Binding-site contacts:
Ligand atom N3 contacts residue SER46 of chain 1.B at 3.7 Å.
Ligand atom N3 contacts residue CYS44 of chain 1.B at 3.3 Å (h-bond).
Ligand atom C14 contacts residue ZN1 of chain 1.H at 3.2 Å.
Ligand atom C7 contacts residue ZN1 of chain 1.H at 3.0 Å.
Ligand atom N3 contacts residue HIS69 of chain 1.B at 3.7 Å.
Ligand atom O30 contacts residue ZN1 of chain 1.H at 2.4 Å.
Ligand atom N3 contacts residue NAD1 of chain 1.I at 3.7 Å.
Ligand atom C13 contacts residue PHE59 of chain 1.B at 3.5 Å (hydrophobic).
Ligand atom C19 contacts residue ARG298 of chain 1.B at 4.0 Å.
Ligand atom N4 contacts residue NAD1 of chain 1.I at 3.3 Å.
Ligand atom C14 contacts residue HIS69 of chain 1.B at 3.9 Å.
Ligand atom C6 contacts residue NAD1 of chain 1.I at 3.7 Å.
Ligand atom C7 contacts residue NAD1 of chain 1.I at 3.5 Å.
Ligand atom C11 contacts residue TYR50 of chain 1.B at 3.5 Å (hydrophobic).
Ligand atom O12 contacts residue PHE297 of chain 1.B at 3.4 Å.
Ligand atom N3 contacts residue ZN1 of chain 1.H at 2.1 Å.
Ligand atom C18 contacts residue LEU274 of chain 1.B at 3.4 Å (hydrophobic).
Ligand atom C6 contacts residue SER46 of chain 1.B at 3.4 Å.
Ligand atom O25 contacts residue LEU274 of chain 1.B at 3.9 Å.
Ligand atom C5 contacts residue NAD1 of chain 1.I at 3.7 Å.
Ligand atom C14 contacts residue GLU155 of chain 1.B at 3.4 Å.
Ligand atom N22 contacts residue PHE59 of chain 1.B at 3.9 Å.
Ligand atom C2 contacts residue NAD1 of chain 1.I at 3.5 Å.
Ligand atom C6 contacts residue CYS44 of chain 1.B at 3.3 Å (hydrophobic).
Ligand atom C5 contacts residue SER46 of chain 1.B at 3.9 Å.
Ligand atom C14 contacts residue PHE118 of chain 1.B at 3.9 Å (hydrophobic).
Ligand atom O30 contacts residue HIS69 of chain 1.B at 2.9 Å (h-bond).
Ligand atom N17 contacts residue ILE288 of chain 2.A at 3.8 Å.
Ligand atom C16 contacts residue LEU274 of chain 1.B at 3.7 Å (hydrophobic).
Ligand atom C11 contacts residue PHE59 of chain 1.B at 3.4 Å (hydrophobic).
Ligand atom N1 contacts residue NAD1 of chain 1.I at 3.6 Å.
Ligand atom C19 contacts residue NAD1 of chain 1.I at 3.6 Å.
Ligand atom O12 contacts residue PHE59 of chain 1.B at 3.9 Å.
Ligand atom O12 contacts residue ILE288 of chain 2.A at 3.8 Å.
Ligand atom C14 contacts residue ARG298 of chain 1.B at 3.8 Å.
Ligand atom C6 contacts residue ZN1 of chain 1.H at 3.1 Å.
Ligand atom C13 contacts residue THR121 of chain 1.B at 3.5 Å.
Ligand atom O30 contacts residue GLU155 of chain 1.B at 2.5 Å (salt-bridge).
Ligand atom C15 contacts residue PHE297 of chain 1.B at 3.7 Å (hydrophobic).
Ligand atom C11 contacts residue ILE56 of chain 1.B at 3.6 Å (hydrophobic).

Sequence of chain 1.B:
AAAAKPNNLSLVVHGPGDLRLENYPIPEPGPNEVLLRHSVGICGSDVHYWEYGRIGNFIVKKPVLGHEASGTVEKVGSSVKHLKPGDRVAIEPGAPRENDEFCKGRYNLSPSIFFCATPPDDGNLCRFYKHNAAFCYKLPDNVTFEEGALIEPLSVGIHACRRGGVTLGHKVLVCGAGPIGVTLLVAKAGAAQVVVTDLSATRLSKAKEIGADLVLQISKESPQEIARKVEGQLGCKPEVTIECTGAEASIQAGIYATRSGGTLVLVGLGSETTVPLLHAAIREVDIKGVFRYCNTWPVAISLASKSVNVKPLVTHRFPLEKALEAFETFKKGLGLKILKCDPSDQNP

Sequence of chain 2.A:
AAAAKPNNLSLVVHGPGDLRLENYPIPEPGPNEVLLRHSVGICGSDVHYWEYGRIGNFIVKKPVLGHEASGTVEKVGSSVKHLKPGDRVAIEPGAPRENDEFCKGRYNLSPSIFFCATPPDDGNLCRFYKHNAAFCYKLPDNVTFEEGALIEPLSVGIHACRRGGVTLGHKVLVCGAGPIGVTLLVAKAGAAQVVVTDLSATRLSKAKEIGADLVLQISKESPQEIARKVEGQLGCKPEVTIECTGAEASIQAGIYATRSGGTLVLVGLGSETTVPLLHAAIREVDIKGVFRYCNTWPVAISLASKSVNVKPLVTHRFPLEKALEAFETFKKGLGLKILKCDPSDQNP

This protein binds this small molecule.
Small molecule (SMILES): CN(C)S(=O)(=O)N1CCN(c2ccnc(CO)n2)CC1